Binding-site contacts:
Ligand atom C5 contacts residue TYR72 of chain 2.B at 4.0 Å (hydrophobic).
Ligand atom C1' contacts residue TYR83 of chain 2.B at 3.8 Å (hydrophobic).
Ligand atom C2 contacts residue TYR83 of chain 2.B at 3.5 Å (hydrophobic).
Ligand atom C6 contacts residue TYR83 of chain 2.B at 3.5 Å (hydrophobic).
Ligand atom O4' contacts residue TYR72 of chain 2.B at 4.2 Å.
Ligand atom O6 contacts residue GLY43 of chain 2.B at 2.7 Å (h-bond).
Ligand atom N6 contacts residue HIS42 of chain 2.B at 3.5 Å.
Ligand atom O6 contacts residue TYR83 of chain 2.B at 3.8 Å.
Ligand atom O4' contacts residue TYR83 of chain 2.B at 4.2 Å.
Ligand atom C6 contacts residue GLY43 of chain 2.B at 3.5 Å.
Ligand atom O6 contacts residue TYR41 of chain 2.B at 4.2 Å.
Ligand atom C5 contacts residue TYR83 of chain 2.B at 3.7 Å (hydrophobic).
Ligand atom S1 contacts residue GLU155 of chain 2.B at 2.9 Å (salt-bridge).
Ligand atom O6 contacts residue ALA80 of chain 2.B at 3.7 Å.
Ligand atom C4 contacts residue TYR83 of chain 2.B at 3.5 Å (hydrophobic).
Ligand atom O2' contacts residue GLU155 of chain 2.B at 3.7 Å.
Ligand atom C5 contacts residue GLU155 of chain 2.B at 4.3 Å.
Ligand atom S1 contacts residue TYR72 of chain 2.B at 3.5 Å.
Ligand atom C2 contacts residue GLU155 of chain 2.B at 4.3 Å.
Ligand atom O6 contacts residue HIS42 of chain 2.B at 3.5 Å.
Ligand atom N6 contacts residue TYR72 of chain 2.B at 4.5 Å.
Ligand atom C1' contacts residue TYR72 of chain 2.B at 4.0 Å (hydrophobic).
Ligand atom C2 contacts residue TYR72 of chain 2.B at 3.5 Å (hydrophobic).
Ligand atom C6 contacts residue TYR72 of chain 2.B at 4.0 Å (hydrophobic).
Ligand atom N3 contacts residue TYR72 of chain 2.B at 3.8 Å.
Ligand atom C4 contacts residue TYR72 of chain 2.B at 3.9 Å (hydrophobic).
Ligand atom N6 contacts residue GLY43 of chain 2.B at 2.8 Å (h-bond).
Ligand atom O2' contacts residue TYR72 of chain 2.B at 3.9 Å.
Ligand atom O2' contacts residue TYR83 of chain 2.B at 4.2 Å.
Ligand atom S1 contacts residue TYR83 of chain 2.B at 3.6 Å.
Ligand atom N3 contacts residue TYR83 of chain 2.B at 3.6 Å.
Ligand atom C5 contacts residue ILE73 of chain 2.B at 4.3 Å (hydrophobic).
Ligand atom C6 contacts residue HIS42 of chain 2.B at 3.9 Å.
Ligand atom O6 contacts residue TYR72 of chain 2.B at 4.1 Å.
Ligand atom C3' contacts residue TYR72 of chain 2.B at 4.3 Å (hydrophobic).
Ligand atom C2' contacts residue TYR72 of chain 2.B at 3.5 Å (hydrophobic).
Ligand atom N6 contacts residue TYR83 of chain 2.B at 3.6 Å.

Sequence of chain 2.B:
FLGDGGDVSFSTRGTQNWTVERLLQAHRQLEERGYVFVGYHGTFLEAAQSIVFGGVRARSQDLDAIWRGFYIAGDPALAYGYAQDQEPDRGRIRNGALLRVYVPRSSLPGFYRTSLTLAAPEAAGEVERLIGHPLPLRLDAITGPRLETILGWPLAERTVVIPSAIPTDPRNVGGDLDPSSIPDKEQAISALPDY

The protein below binds the small molecule below.
Small molecule (SMILES): C[C@H]1O[C@@H](c2nc(C(N)=O)cs2)[C@H](O)[C@@H]1O